Binding-site contacts:
Ligand atom P contacts residue PHE629 of chain 3.R at 4.4 Å.
Ligand atom N6 contacts residue GLY637 of chain 3.R at 4.0 Å.
Ligand atom O4' contacts residue PRO631 of chain 3.R at 4.1 Å.
Ligand atom N1 contacts residue PRO631 of chain 3.R at 3.8 Å.
Ligand atom O2P contacts residue PRO631 of chain 3.R at 3.8 Å.
Ligand atom O5' contacts residue PRO631 of chain 3.R at 4.0 Å.
Ligand atom O2P contacts residue PHE629 of chain 3.R at 3.4 Å (h-bond).
Ligand atom N6 contacts residue PHE638 of chain 3.R at 3.8 Å.
Ligand atom N6 contacts residue SER632 of chain 3.R at 4.0 Å.
Ligand atom C6 contacts residue GLY639 of chain 3.R at 3.8 Å.
Ligand atom C2 contacts residue GLY639 of chain 3.R at 3.9 Å.
Ligand atom C2' contacts residue PRO419 of chain 3.R at 4.0 Å (hydrophobic).
Ligand atom N6 contacts residue VAL418 of chain 3.R at 3.8 Å.
Ligand atom C5 contacts residue SER632 of chain 3.R at 4.4 Å.
Ligand atom N7 contacts residue ASP609 of chain 3.R at 4.1 Å.
Ligand atom O5' contacts residue PHE629 of chain 3.R at 3.9 Å.
Ligand atom C5 contacts residue PRO631 of chain 3.R at 4.1 Å (hydrophobic).
Ligand atom C6 contacts residue VAL418 of chain 3.R at 4.0 Å (hydrophobic).
Ligand atom C6 contacts residue PRO419 of chain 3.R at 4.3 Å (hydrophobic).
Ligand atom C6 contacts residue PRO631 of chain 3.R at 3.6 Å (hydrophobic).
Ligand atom C2 contacts residue PRO419 of chain 3.R at 4.2 Å (hydrophobic).
Ligand atom N3 contacts residue PRO419 of chain 3.R at 4.2 Å.
Ligand atom N9 contacts residue HIS630 of chain 3.R at 3.8 Å.
Ligand atom C8 contacts residue ASP609 of chain 3.R at 4.4 Å.
Ligand atom N7 contacts residue SER632 of chain 3.R at 3.8 Å.
Ligand atom N7 contacts residue HIS630 of chain 3.R at 3.6 Å.
Ligand atom N1 contacts residue GLY639 of chain 3.R at 3.1 Å (h-bond).
Ligand atom C4 contacts residue PRO419 of chain 3.R at 4.0 Å (hydrophobic).
Ligand atom C8 contacts residue HIS630 of chain 3.R at 3.1 Å.
Ligand atom N6 contacts residue PRO631 of chain 3.R at 3.8 Å.
Ligand atom C5 contacts residue PRO419 of chain 3.R at 4.2 Å (hydrophobic).
Ligand atom N1 contacts residue PRO419 of chain 3.R at 4.2 Å.
Ligand atom O4' contacts residue HIS630 of chain 3.R at 4.2 Å.
Ligand atom N6 contacts residue GLY639 of chain 3.R at 2.9 Å (h-bond).
Ligand atom N9 contacts residue PRO419 of chain 3.R at 4.2 Å.
Ligand atom C2 contacts residue PRO631 of chain 3.R at 4.3 Å (hydrophobic).
Ligand atom N6 contacts residue PRO633 of chain 3.R at 4.2 Å.
Ligand atom O2P contacts residue HIS628 of chain 3.R at 3.8 Å.
Ligand atom N1 contacts residue VAL418 of chain 3.R at 3.8 Å.
Ligand atom C1' contacts residue HIS630 of chain 3.R at 3.8 Å.

This protein binds this small molecule.
Small molecule (SMILES): Nc1ncnc2c1ncn2[C@H]1C[C@H](O)[C@@H](COP(=O)(O)O)O1

Sequence of chain 3.R:
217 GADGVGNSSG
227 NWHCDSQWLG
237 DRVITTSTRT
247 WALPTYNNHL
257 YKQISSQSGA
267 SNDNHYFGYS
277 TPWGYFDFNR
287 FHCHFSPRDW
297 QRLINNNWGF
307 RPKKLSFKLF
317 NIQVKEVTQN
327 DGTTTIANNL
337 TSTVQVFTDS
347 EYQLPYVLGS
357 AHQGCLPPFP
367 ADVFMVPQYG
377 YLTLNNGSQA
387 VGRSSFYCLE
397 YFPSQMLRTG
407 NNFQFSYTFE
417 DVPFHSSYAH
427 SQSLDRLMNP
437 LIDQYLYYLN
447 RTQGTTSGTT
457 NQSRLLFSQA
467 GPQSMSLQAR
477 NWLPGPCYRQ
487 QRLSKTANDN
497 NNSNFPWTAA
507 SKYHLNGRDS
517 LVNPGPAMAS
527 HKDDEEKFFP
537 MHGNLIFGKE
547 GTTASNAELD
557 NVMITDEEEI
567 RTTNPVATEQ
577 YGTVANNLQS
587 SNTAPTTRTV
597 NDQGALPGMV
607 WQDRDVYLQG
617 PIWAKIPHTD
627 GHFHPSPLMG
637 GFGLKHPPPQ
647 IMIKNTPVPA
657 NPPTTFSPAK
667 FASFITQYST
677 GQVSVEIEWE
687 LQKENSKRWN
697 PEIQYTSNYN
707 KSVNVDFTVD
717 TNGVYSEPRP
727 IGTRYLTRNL